Sequence of chain 1.C:
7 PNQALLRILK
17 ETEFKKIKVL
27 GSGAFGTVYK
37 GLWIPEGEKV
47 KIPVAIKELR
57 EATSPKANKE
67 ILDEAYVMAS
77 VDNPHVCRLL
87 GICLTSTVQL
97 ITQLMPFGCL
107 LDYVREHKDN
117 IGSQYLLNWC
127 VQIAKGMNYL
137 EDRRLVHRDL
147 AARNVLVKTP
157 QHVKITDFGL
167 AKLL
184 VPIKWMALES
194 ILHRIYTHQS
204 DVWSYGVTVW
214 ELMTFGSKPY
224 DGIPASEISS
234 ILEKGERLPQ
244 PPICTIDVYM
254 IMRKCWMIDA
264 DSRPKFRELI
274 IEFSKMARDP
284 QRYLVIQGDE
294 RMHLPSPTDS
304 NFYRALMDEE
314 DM

A small-molecule ligand and the protein it binds are described below.
Small molecule (SMILES): Nc1ncnc2c1ncn2[C@@H]1O[C@H](CO[P](=O)(O)O[P](=O)(O)NP(=O)(O)O)[C@@H](O)[C@H]1O

Binding-site contacts:
Ligand atom O2B contacts residue ARG149 of chain 1.C at 3.5 Å.
Ligand atom O1B contacts residue ASP163 of chain 1.C at 2.9 Å (salt-bridge).
Ligand atom C6 contacts residue MET101 of chain 1.C at 3.6 Å (hydrophobic).
Ligand atom O2G contacts residue ALA30 of chain 1.C at 2.8 Å (h-bond).
Ligand atom N6 contacts residue GLN99 of chain 1.C at 3.0 Å (h-bond).
Ligand atom C6 contacts residue LEU152 of chain 1.C at 3.4 Å (hydrophobic).
Ligand atom N6 contacts residue MET101 of chain 1.C at 3.7 Å.
Ligand atom O1A contacts residue GLY32 of chain 1.C at 3.7 Å.
Ligand atom N3B contacts residue GLY29 of chain 1.C at 3.4 Å.
Ligand atom O3G contacts residue ASP145 of chain 1.C at 3.4 Å (salt-bridge).
Ligand atom N1 contacts residue MET101 of chain 1.C at 2.6 Å (h-bond).
Ligand atom C5 contacts residue LEU152 of chain 1.C at 3.6 Å (hydrophobic).
Ligand atom O1B contacts residue ASN150 of chain 1.C at 2.9 Å (h-bond).
Ligand atom N6 contacts residue LEU152 of chain 1.C at 3.2 Å.
Ligand atom O5' contacts residue GLY27 of chain 1.C at 3.6 Å.
Ligand atom O3A contacts residue GLY29 of chain 1.C at 3.2 Å.
Ligand atom O1G contacts residue MG1 of chain 1.K at 3.5 Å.
Ligand atom O1A contacts residue LYS53 of chain 1.C at 3.0 Å (salt-bridge).
Ligand atom C5' contacts residue GLY27 of chain 1.C at 3.4 Å.
Ligand atom C8 contacts residue VAL34 of chain 1.C at 3.7 Å (hydrophobic).
Ligand atom O1G contacts residue ASP163 of chain 1.C at 2.5 Å (salt-bridge).
Ligand atom PB contacts residue MG1 of chain 1.K at 3.2 Å.
Ligand atom O2G contacts residue GLY29 of chain 1.C at 3.7 Å.
Ligand atom O5' contacts residue VAL34 of chain 1.C at 3.2 Å.
Ligand atom O1G contacts residue ASN150 of chain 1.C at 3.7 Å.
Ligand atom C5' contacts residue SER28 of chain 1.C at 3.5 Å.
Ligand atom O2A contacts residue LYS53 of chain 1.C at 3.6 Å.
Ligand atom O2' contacts residue CYS105 of chain 1.C at 3.2 Å (h-bond).
Ligand atom C2 contacts residue MET101 of chain 1.C at 2.6 Å (hydrophobic).
Ligand atom N6 contacts residue THR98 of chain 1.C at 3.6 Å (h-bond).
Ligand atom O3G contacts residue ASN150 of chain 1.C at 3.7 Å.
Ligand atom O3A contacts residue SER28 of chain 1.C at 3.4 Å (h-bond).
Ligand atom O3G contacts residue ARG149 of chain 1.C at 2.6 Å (salt-bridge).
Ligand atom O4' contacts residue VAL34 of chain 1.C at 3.5 Å.
Ligand atom O1A contacts residue VAL34 of chain 1.C at 3.5 Å.
Ligand atom O1B contacts residue MG1 of chain 1.K at 1.8 Å.
Ligand atom O2A contacts residue ASP163 of chain 1.C at 3.1 Å (salt-bridge).
Ligand atom O2G contacts residue PHE31 of chain 1.C at 3.3 Å.
Ligand atom N3 contacts residue MET101 of chain 1.C at 3.7 Å.
Ligand atom O2A contacts residue MG1 of chain 1.K at 2.3 Å.